Binding-site contacts:
Ligand atom PT1 contacts residue HIS49 of chain 3.A at 2.0 Å.
Ligand atom O3 contacts residue CD1 of chain 3.S at 3.3 Å.
Ligand atom N2 contacts residue ARG52 of chain 3.A at 3.8 Å.
Ligand atom C1 contacts residue CD1 of chain 3.S at 3.9 Å.
Ligand atom O1 contacts residue CD1 of chain 3.S at 3.9 Å.
Ligand atom O3 contacts residue ARG52 of chain 3.A at 2.3 Å (salt-bridge).
Ligand atom N2 contacts residue GLU53 of chain 3.A at 3.0 Å (salt-bridge).
Ligand atom C3 contacts residue ARG52 of chain 3.A at 3.8 Å.
Ligand atom C4 contacts residue ARG52 of chain 3.A at 3.7 Å.
Ligand atom N1 contacts residue CD1 of chain 3.S at 3.9 Å.
Ligand atom AS1 contacts residue CD1 of chain 3.S at 4.0 Å.
Ligand atom C3 contacts residue HIS49 of chain 3.A at 4.2 Å.
Ligand atom C2 contacts residue GLU45 of chain 3.A at 4.0 Å.
Ligand atom PT1 contacts residue CD1 of chain 3.S at 4.1 Å.
Ligand atom N1 contacts residue HIS49 of chain 3.A at 2.8 Å (h-bond).
Ligand atom O2 contacts residue ARG52 of chain 3.A at 3.5 Å.
Ligand atom N2 contacts residue HIS49 of chain 3.A at 3.0 Å (h-bond).
Ligand atom C3 contacts residue GLU53 of chain 3.A at 3.4 Å.
Ligand atom C4 contacts residue GLU56 of chain 3.A at 4.4 Å.
Ligand atom C4 contacts residue GLU53 of chain 3.A at 3.3 Å.
Ligand atom C1 contacts residue HIS49 of chain 3.A at 4.1 Å.
Ligand atom AS1 contacts residue ARG52 of chain 3.A at 3.8 Å.
Ligand atom AS1 contacts residue HIS49 of chain 3.A at 4.3 Å.

The protein below binds the small molecule below.
Small molecule (SMILES): CC1=N[Pt]2N=C(C)O[As]2(O)(O)O1

Sequence of chain 3.A:
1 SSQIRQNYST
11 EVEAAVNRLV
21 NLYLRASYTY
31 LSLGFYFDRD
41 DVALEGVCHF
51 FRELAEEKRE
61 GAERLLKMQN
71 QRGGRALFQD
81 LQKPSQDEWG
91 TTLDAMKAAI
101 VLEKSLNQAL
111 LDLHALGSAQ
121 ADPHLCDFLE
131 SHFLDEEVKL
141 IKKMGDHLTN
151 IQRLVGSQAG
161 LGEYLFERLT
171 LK